Binding-site contacts:
Ligand atom O27 contacts residue ASP241 of chain 1.A at 2.9 Å (salt-bridge).
Ligand atom C15 contacts residue ILE197 of chain 1.A at 3.6 Å (hydrophobic).
Ligand atom C35 contacts residue LYS238 of chain 1.A at 3.7 Å.
Ligand atom C17 contacts residue GLY209 of chain 1.A at 3.6 Å.
Ligand atom C23 contacts residue GLY209 of chain 1.A at 3.3 Å.
Ligand atom C19 contacts residue VAL211 of chain 1.A at 3.4 Å (hydrophobic).
Ligand atom O33 contacts residue PHE193 of chain 1.A at 3.5 Å.
Ligand atom O08 contacts residue MET62 of chain 1.A at 3.2 Å.
Ligand atom C10 contacts residue THR190 of chain 1.A at 3.3 Å.
Ligand atom C30 contacts residue PHE191 of chain 1.A at 3.1 Å (hydrophobic).
Ligand atom C14 contacts residue ILE197 of chain 1.A at 3.5 Å (hydrophobic).
Ligand atom C18 contacts residue SER210 of chain 1.A at 3.4 Å.
Ligand atom C16 contacts residue SER210 of chain 1.A at 3.6 Å.
Ligand atom C03 contacts residue ZN1 of chain 1.B at 2.9 Å.
Ligand atom C03 contacts residue ASP241 of chain 1.A at 3.2 Å.
Ligand atom N02 contacts residue ZN1 of chain 1.B at 2.9 Å.
Ligand atom O01 contacts residue HIS78 of chain 1.A at 3.2 Å (h-bond).
Ligand atom C16 contacts residue GLY209 of chain 1.A at 3.5 Å.
Ligand atom N06 contacts residue PHE191 of chain 1.A at 3.5 Å (h-bond).
Ligand atom O01 contacts residue GLU77 of chain 1.A at 2.4 Å (salt-bridge).
Ligand atom C10 contacts residue PHE191 of chain 1.A at 3.3 Å (hydrophobic).
Ligand atom O01 contacts residue ZN1 of chain 1.B at 2.2 Å.
Ligand atom C18 contacts residue VAL211 of chain 1.A at 3.7 Å (hydrophobic).
Ligand atom C31 contacts residue PHE191 of chain 1.A at 3.5 Å (hydrophobic).
Ligand atom O04 contacts residue ZN1 of chain 1.B at 2.1 Å.
Ligand atom O01 contacts residue ASP241 of chain 1.A at 3.1 Å (salt-bridge).
Ligand atom C03 contacts residue THR190 of chain 1.A at 3.3 Å.
Ligand atom O04 contacts residue ASP241 of chain 1.A at 2.9 Å (salt-bridge).
Ligand atom N02 contacts residue GLU77 of chain 1.A at 3.1 Å (salt-bridge).
Ligand atom N02 contacts residue HIS264 of chain 1.A at 2.8 Å (h-bond).
Ligand atom O01 contacts residue HIS264 of chain 1.A at 3.1 Å (h-bond).
Ligand atom O27 contacts residue LYS238 of chain 1.A at 3.0 Å (salt-bridge).
Ligand atom C15 contacts residue GLY209 of chain 1.A at 3.7 Å.
Ligand atom O04 contacts residue HIS237 of chain 1.A at 2.8 Å (h-bond).
Ligand atom C17 contacts residue SER210 of chain 1.A at 3.6 Å.
Ligand atom N06 contacts residue THR190 of chain 1.A at 3.1 Å (h-bond).
Ligand atom N02 contacts residue ASP241 of chain 1.A at 3.2 Å (salt-bridge).
Ligand atom C05 contacts residue THR190 of chain 1.A at 3.7 Å.
Ligand atom O04 contacts residue THR190 of chain 1.A at 2.5 Å (h-bond).
Ligand atom C19 contacts residue SER210 of chain 1.A at 3.6 Å.

The protein below binds the small molecule below.
Small molecule (SMILES): Nc1ccc(C#CC#Cc2ccc(C(=O)N[C@H](C(=O)NO)[C@@H](O)c3ccc(O)cc3)cc2)cc1

Sequence of chain 1.A:
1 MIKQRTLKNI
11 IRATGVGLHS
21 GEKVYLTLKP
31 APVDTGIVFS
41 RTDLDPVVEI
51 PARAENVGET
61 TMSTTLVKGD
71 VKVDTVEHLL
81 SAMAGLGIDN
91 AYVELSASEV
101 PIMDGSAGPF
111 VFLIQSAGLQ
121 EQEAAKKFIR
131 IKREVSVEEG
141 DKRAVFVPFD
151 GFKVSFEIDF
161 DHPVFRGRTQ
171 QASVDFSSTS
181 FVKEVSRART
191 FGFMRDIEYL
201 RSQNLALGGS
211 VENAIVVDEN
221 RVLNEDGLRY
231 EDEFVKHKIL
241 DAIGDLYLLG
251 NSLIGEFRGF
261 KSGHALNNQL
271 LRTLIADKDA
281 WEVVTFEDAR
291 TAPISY